This protein binds this small molecule.
Small molecule (SMILES): CC(=O)N[C@H]1[C@H](O[C@H]2[C@H](O)[C@@H](NC(C)=O)CO[C@@H]2CO)O[C@H](CO)[C@@H](O)[C@@H]1O

Sequence of chain 1.C:
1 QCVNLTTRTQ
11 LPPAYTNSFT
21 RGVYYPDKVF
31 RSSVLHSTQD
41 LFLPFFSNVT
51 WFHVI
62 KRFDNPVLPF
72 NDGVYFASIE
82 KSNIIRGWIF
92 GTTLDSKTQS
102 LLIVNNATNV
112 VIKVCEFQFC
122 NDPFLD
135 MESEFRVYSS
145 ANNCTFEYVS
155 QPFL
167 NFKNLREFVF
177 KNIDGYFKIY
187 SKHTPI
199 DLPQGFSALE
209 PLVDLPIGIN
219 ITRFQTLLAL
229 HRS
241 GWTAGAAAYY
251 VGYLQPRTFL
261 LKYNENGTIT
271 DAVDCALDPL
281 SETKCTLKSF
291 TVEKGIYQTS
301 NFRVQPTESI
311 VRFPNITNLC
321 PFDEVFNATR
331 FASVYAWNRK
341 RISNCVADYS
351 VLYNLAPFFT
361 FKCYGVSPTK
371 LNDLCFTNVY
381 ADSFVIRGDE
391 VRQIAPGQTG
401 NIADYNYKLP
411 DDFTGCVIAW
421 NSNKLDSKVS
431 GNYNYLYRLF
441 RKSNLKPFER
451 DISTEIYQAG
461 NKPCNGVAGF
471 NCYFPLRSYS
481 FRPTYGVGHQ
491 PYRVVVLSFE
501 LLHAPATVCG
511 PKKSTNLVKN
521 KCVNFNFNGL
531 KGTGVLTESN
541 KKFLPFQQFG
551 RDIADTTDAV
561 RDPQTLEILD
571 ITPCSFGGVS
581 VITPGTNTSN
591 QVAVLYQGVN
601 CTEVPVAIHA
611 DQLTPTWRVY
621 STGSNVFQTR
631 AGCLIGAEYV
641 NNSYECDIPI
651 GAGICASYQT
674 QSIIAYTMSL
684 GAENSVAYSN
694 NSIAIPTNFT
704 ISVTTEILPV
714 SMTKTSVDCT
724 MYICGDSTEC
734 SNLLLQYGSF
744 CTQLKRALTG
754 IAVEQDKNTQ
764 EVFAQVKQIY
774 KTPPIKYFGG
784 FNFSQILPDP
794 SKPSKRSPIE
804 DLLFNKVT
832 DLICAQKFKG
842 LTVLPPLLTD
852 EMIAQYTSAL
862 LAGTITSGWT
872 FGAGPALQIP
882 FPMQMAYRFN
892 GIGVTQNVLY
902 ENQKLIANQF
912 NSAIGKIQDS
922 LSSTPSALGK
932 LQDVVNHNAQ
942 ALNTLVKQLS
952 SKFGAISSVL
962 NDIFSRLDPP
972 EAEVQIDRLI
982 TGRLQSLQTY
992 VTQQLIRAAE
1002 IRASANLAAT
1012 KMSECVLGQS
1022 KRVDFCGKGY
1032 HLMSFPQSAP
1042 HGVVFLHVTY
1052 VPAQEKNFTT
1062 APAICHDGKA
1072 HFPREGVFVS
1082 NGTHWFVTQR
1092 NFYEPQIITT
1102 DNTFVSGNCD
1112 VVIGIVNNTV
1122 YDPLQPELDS

Binding-site contacts:
Ligand atom C6 contacts residue LYS542 of chain 1.C at 3.3 Å.
Ligand atom O7 contacts residue ASN266 of chain 1.A at 4.5 Å.
Ligand atom N2 contacts residue ASN266 of chain 1.A at 2.9 Å (h-bond).
Ligand atom N2 contacts residue GLU265 of chain 1.A at 3.1 Å (salt-bridge).
Ligand atom C1 contacts residue ASN266 of chain 1.A at 1.4 Å.
Ligand atom C1 contacts residue GLU265 of chain 1.A at 4.3 Å.
Ligand atom C5 contacts residue ASN266 of chain 1.A at 3.7 Å.
Ligand atom C2 contacts residue ASN266 of chain 1.A at 2.5 Å.
Ligand atom O6 contacts residue LYS542 of chain 1.C at 3.2 Å (salt-bridge).
Ligand atom O5 contacts residue ASN266 of chain 1.A at 2.4 Å (h-bond).
Ligand atom C7 contacts residue ASN264 of chain 1.A at 3.4 Å.
Ligand atom C8 contacts residue ASN264 of chain 1.A at 4.3 Å.
Ligand atom N2 contacts residue ASN264 of chain 1.A at 3.6 Å.
Ligand atom C8 contacts residue ASN266 of chain 1.A at 4.0 Å.
Ligand atom O7 contacts residue GLU265 of chain 1.A at 3.0 Å (salt-bridge).
Ligand atom C7 contacts residue GLU265 of chain 1.A at 3.5 Å.
Ligand atom O7 contacts residue ASN264 of chain 1.A at 3.0 Å (h-bond).
Ligand atom C2 contacts residue GLU265 of chain 1.A at 4.4 Å.
Ligand atom C7 contacts residue ASN266 of chain 1.A at 3.6 Å.
Ligand atom C3 contacts residue ASN266 of chain 1.A at 3.8 Å.
Ligand atom C4 contacts residue ASN266 of chain 1.A at 4.2 Å.

Sequence of chain 1.A:
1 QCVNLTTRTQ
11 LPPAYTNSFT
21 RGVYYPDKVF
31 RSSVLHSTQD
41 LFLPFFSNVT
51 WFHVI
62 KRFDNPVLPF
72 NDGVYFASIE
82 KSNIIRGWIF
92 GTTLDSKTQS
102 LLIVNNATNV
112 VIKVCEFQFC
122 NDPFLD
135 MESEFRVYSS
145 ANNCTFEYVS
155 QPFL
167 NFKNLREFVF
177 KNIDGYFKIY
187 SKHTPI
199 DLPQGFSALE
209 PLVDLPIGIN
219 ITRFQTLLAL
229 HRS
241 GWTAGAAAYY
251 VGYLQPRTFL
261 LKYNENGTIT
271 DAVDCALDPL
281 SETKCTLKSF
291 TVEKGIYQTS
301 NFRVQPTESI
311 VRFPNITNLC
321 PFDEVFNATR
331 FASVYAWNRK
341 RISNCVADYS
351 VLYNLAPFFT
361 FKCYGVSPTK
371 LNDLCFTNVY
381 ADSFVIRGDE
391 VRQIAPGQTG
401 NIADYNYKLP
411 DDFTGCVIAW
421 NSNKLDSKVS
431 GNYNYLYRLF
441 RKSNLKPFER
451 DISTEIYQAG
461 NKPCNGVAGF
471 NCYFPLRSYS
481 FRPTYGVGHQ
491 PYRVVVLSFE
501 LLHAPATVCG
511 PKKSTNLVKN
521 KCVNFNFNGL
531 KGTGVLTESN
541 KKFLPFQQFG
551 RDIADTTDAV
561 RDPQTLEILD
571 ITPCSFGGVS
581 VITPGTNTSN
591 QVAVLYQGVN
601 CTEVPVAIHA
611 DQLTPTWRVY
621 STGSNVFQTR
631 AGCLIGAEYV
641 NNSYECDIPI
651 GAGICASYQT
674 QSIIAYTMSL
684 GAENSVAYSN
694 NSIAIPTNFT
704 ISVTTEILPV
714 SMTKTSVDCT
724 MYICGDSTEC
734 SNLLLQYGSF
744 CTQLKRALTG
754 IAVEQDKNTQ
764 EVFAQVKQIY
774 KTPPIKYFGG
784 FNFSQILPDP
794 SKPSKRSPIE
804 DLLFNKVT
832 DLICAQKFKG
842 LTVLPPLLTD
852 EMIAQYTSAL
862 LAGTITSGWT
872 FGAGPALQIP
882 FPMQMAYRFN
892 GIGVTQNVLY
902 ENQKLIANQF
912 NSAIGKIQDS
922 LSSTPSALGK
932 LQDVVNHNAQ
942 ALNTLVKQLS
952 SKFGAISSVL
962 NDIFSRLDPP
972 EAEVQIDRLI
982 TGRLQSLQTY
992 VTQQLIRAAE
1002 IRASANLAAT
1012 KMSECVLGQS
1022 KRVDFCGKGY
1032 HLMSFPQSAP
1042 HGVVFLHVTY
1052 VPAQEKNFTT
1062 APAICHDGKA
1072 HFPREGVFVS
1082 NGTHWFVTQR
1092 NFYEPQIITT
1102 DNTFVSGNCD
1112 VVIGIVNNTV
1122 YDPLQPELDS